This protein binds this small molecule.
Small molecule (SMILES): C[C@H]1[C@@H]2C[C@@H](O)/C=C/C=C/C=C/C=C/C[C@@H](C)OC(=O)C[C@H](O)/C=C/C[C@H](O)C[C@](O)(C[C@@H]1O)O2

Binding-site contacts:
Ligand atom C7 contacts residue MET210 of chain 2.A at 3.6 Å (hydrophobic).
Ligand atom O contacts residue MET210 of chain 2.A at 3.6 Å.
Ligand atom C5 contacts residue MET210 of chain 2.A at 3.7 Å (hydrophobic).
Ligand atom C9 contacts residue ASN214 of chain 2.A at 3.7 Å.
Ligand atom O6 contacts residue GLN29 of chain 2.A at 2.9 Å (h-bond).
Ligand atom C contacts residue SER138 of chain 2.A at 3.7 Å.
Ligand atom C21 contacts residue MET184 of chain 2.A at 3.8 Å (hydrophobic).
Ligand atom C21 contacts residue MET210 of chain 2.A at 3.8 Å (hydrophobic).
Ligand atom C14 contacts residue ALA207 of chain 2.A at 3.6 Å (hydrophobic).
Ligand atom C20 contacts residue MET184 of chain 2.A at 3.8 Å (hydrophobic).
Ligand atom C5 contacts residue GLN174 of chain 2.A at 3.6 Å.
Ligand atom O6 contacts residue SER33 of chain 2.A at 3.7 Å.
Ligand atom O3 contacts residue GLN29 of chain 2.A at 3.8 Å.
Ligand atom C12 contacts residue SER33 of chain 2.A at 3.7 Å.
Ligand atom O2 contacts residue TYR180 of chain 2.A at 3.3 Å.
Ligand atom C26 contacts residue SER138 of chain 2.A at 3.7 Å.
Ligand atom C19 contacts residue MET184 of chain 2.A at 3.7 Å (hydrophobic).
Ligand atom C11 contacts residue GLY211 of chain 2.A at 3.7 Å.
Ligand atom C26 contacts residue HIS261 of chain 2.A at 3.6 Å.
Ligand atom C4 contacts residue MET210 of chain 2.A at 3.9 Å (hydrophobic).
Ligand atom C23 contacts residue THR73 of chain 2.A at 3.8 Å.
Ligand atom O3 contacts residue GLN174 of chain 2.A at 3.2 Å (h-bond).
Ligand atom C19 contacts residue MET210 of chain 2.A at 3.6 Å (hydrophobic).
Ligand atom O5 contacts residue GLY211 of chain 2.A at 3.6 Å.
Ligand atom C23 contacts residue MET210 of chain 2.A at 3.8 Å (hydrophobic).
Ligand atom C6 contacts residue MET210 of chain 2.A at 3.8 Å (hydrophobic).
Ligand atom C24 contacts residue HIS187 of chain 2.A at 3.7 Å.
Ligand atom C contacts residue SER139 of chain 2.A at 3.7 Å.
Ligand atom C22 contacts residue MET184 of chain 2.A at 3.7 Å (hydrophobic).
Ligand atom C18 contacts residue GLN29 of chain 2.A at 3.8 Å.
Ligand atom C7 contacts residue ASN214 of chain 2.A at 3.6 Å.
Ligand atom C contacts residue MET210 of chain 2.A at 3.7 Å (hydrophobic).
Ligand atom C1 contacts residue HIS172 of chain 2.A at 3.9 Å.
Ligand atom O contacts residue SER138 of chain 2.A at 3.2 Å (h-bond).
Ligand atom C6 contacts residue GLN174 of chain 2.A at 3.8 Å.
Ligand atom C7 contacts residue GLN174 of chain 2.A at 3.9 Å.
Ligand atom C15 contacts residue GLN29 of chain 2.A at 3.8 Å.
Ligand atom C1 contacts residue SER139 of chain 2.A at 3.7 Å.
Ligand atom C18 contacts residue MET184 of chain 2.A at 3.8 Å (hydrophobic).
Ligand atom O contacts residue SER139 of chain 2.A at 2.8 Å (h-bond).

Sequence of chain 2.A:
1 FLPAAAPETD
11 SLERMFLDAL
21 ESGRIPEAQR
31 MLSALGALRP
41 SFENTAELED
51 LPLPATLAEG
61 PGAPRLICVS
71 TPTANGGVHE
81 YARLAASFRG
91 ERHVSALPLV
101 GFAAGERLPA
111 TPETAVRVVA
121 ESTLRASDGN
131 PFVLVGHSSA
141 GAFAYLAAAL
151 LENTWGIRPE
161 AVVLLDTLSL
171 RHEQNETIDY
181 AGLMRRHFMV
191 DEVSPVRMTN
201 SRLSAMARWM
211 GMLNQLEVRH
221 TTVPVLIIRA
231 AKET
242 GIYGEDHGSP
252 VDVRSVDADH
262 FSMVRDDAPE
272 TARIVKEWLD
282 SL